Sequence of chain 1.B:
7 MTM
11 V

Binding-site contacts:
Ligand atom C7 contacts residue VAL51 of chain 1.A at 3.7 Å (hydrophobic).
Ligand atom C20 contacts residue LYS127 of chain 1.A at 3.8 Å.
Ligand atom C48 contacts residue VAL51 of chain 1.A at 3.6 Å (hydrophobic).
Ligand atom C23 contacts residue ILE173 of chain 1.A at 3.9 Å (hydrophobic).
Ligand atom C26 contacts residue LYS127 of chain 1.A at 3.9 Å.
Ligand atom C9 contacts residue ASP220 of chain 1.A at 3.7 Å.
Ligand atom C27 contacts residue PHE124 of chain 1.A at 3.9 Å (hydrophobic).
Ligand atom C36 contacts residue ASP220 of chain 1.A at 4.0 Å.
Ligand atom O16 contacts residue PRO172 of chain 1.A at 3.8 Å.
Ligand atom C23 contacts residue ASN47 of chain 1.A at 3.7 Å.
Ligand atom C38 contacts residue LYS127 of chain 1.A at 3.6 Å.
Ligand atom O24 contacts residue ASP220 of chain 1.A at 3.5 Å.
Ligand atom C11 contacts residue ASP220 of chain 1.A at 3.7 Å.
Ligand atom C6 contacts residue VAL51 of chain 1.A at 3.8 Å (hydrophobic).
Ligand atom C27 contacts residue SER50 of chain 1.A at 4.0 Å.
Ligand atom C20 contacts residue VAL11 of chain 1.B at 4.0 Å (hydrophobic).
Ligand atom C21 contacts residue ASP220 of chain 1.A at 4.0 Å.
Ligand atom C23 contacts residue PHE124 of chain 1.A at 3.9 Å (hydrophobic).
Ligand atom O43 contacts residue ASP220 of chain 1.A at 3.4 Å.
Ligand atom O8 contacts residue ASP220 of chain 1.A at 3.8 Å.
Ligand atom C27 contacts residue LYS127 of chain 1.A at 3.6 Å.
Ligand atom O32 contacts residue LYS127 of chain 1.A at 2.8 Å (salt-bridge).
Ligand atom O37 contacts residue LEU223 of chain 1.A at 4.0 Å.
Ligand atom O13 contacts residue LYS54 of chain 1.A at 3.6 Å.
Ligand atom O16 contacts residue ASP220 of chain 1.A at 2.9 Å (salt-bridge).
Ligand atom C25 contacts residue PRO172 of chain 1.A at 3.5 Å (hydrophobic).
Ligand atom C18 contacts residue ASP220 of chain 1.A at 3.8 Å.
Ligand atom O29 contacts residue ASP220 of chain 1.A at 2.8 Å (salt-bridge).
Ligand atom C38 contacts residue PHE124 of chain 1.A at 3.6 Å (hydrophobic).
Ligand atom C7 contacts residue ASN47 of chain 1.A at 3.6 Å.
Ligand atom C36 contacts residue LEU223 of chain 1.A at 3.9 Å (hydrophobic).
Ligand atom C38 contacts residue MET128 of chain 1.A at 3.6 Å (hydrophobic).
Ligand atom C31 contacts residue LEU223 of chain 1.A at 3.8 Å (hydrophobic).
Ligand atom O22 contacts residue ASN47 of chain 1.A at 3.3 Å (h-bond).
Ligand atom C36 contacts residue LYS219 of chain 1.A at 3.7 Å.
Ligand atom C25 contacts residue ILE224 of chain 1.A at 4.0 Å (hydrophobic).
Ligand atom C7 contacts residue SER50 of chain 1.A at 4.0 Å.
Ligand atom O13 contacts residue VAL51 of chain 1.A at 3.4 Å.
Ligand atom C18 contacts residue ILE224 of chain 1.A at 3.9 Å (hydrophobic).
Ligand atom C14 contacts residue ASN47 of chain 1.A at 3.5 Å.

The protein below binds the small molecule below.
Small molecule (SMILES): C=CC(C)(C)OC[C@H]1O[C@H](O[C@@H]2C3=C([C@H](C)COC(C)=O)C[C@H](O)[C@]3(C)/C=C3/[C@@H](COC)CC[C@H]3[C@@H](C)[C@H]2O)[C@H](O)[C@@H](OC(C)=O)[C@@H]1O

Sequence of chain 1.A:
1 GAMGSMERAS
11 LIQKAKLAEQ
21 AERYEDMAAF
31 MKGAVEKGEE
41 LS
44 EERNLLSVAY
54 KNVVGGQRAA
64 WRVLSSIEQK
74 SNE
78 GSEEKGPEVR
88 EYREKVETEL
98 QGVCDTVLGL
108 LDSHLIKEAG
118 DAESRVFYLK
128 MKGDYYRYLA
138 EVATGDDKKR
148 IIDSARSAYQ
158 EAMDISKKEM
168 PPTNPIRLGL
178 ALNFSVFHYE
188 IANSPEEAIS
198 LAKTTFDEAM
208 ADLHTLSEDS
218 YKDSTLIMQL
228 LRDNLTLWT